Sequence of chain 1.B:
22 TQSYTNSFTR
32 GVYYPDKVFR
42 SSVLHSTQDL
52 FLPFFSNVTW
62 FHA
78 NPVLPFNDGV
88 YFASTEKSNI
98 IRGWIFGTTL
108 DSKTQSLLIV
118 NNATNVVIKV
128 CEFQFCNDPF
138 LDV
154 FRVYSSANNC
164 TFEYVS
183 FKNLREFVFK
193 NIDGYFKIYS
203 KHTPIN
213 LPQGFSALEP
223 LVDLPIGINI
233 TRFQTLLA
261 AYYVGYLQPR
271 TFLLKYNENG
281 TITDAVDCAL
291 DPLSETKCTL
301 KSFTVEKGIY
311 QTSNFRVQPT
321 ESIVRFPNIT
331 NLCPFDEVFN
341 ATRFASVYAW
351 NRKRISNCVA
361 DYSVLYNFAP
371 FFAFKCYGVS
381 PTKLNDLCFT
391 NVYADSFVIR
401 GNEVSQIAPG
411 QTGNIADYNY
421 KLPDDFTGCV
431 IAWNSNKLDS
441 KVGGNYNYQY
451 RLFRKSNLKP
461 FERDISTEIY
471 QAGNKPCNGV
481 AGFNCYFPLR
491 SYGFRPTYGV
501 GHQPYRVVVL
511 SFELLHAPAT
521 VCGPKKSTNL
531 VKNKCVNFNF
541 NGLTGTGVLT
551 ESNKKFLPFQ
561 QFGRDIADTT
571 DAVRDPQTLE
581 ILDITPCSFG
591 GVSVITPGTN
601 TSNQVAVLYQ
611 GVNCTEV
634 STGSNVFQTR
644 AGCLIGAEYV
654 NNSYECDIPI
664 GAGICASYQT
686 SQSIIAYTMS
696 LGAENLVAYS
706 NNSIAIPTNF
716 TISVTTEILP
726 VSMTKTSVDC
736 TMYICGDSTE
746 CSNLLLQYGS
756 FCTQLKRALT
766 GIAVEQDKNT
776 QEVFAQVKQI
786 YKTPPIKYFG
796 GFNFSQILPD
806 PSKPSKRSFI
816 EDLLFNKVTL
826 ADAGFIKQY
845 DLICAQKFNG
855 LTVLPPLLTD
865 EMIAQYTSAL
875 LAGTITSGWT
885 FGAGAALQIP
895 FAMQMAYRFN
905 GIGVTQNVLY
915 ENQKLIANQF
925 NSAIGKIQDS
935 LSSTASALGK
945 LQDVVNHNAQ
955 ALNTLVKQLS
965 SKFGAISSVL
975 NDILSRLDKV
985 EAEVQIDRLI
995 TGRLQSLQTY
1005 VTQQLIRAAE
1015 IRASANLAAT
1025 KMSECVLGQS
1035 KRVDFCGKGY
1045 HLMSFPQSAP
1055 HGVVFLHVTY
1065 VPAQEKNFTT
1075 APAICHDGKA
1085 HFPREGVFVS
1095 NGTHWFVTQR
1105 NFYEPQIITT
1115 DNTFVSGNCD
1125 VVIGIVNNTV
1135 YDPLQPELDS

The small molecule below binds the protein below.
Small molecule (SMILES): CC(=O)N[C@H]1[C@H](O[C@H]2[C@H](O)[C@@H](NC(C)=O)CO[C@@H]2CO)O[C@H](CO)[C@@H](O)[C@@H]1O

Binding-site contacts:
Ligand atom C7 contacts residue GLN801 of chain 1.B at 4.4 Å.
Ligand atom C1 contacts residue ASN798 of chain 1.B at 1.4 Å.
Ligand atom C1 contacts residue SER800 of chain 1.B at 3.3 Å.
Ligand atom O6 contacts residue GLN932 of chain 1.B at 3.9 Å.
Ligand atom C2 contacts residue ASN798 of chain 1.B at 2.5 Å.
Ligand atom C8 contacts residue GLN801 of chain 1.B at 4.0 Å.
Ligand atom C4 contacts residue ASN798 of chain 1.B at 4.2 Å.
Ligand atom O5 contacts residue GLN801 of chain 1.B at 4.0 Å.
Ligand atom C2 contacts residue SER800 of chain 1.B at 4.3 Å.
Ligand atom O6 contacts residue GLN801 of chain 1.B at 3.3 Å (h-bond).
Ligand atom C5 contacts residue GLN801 of chain 1.B at 3.4 Å.
Ligand atom O5 contacts residue SER800 of chain 1.B at 3.8 Å.
Ligand atom C5 contacts residue ASN798 of chain 1.B at 3.7 Å.
Ligand atom O7 contacts residue ASN798 of chain 1.B at 4.4 Å.
Ligand atom C6 contacts residue GLN801 of chain 1.B at 3.2 Å.
Ligand atom C5 contacts residue SER800 of chain 1.B at 3.9 Å.
Ligand atom C3 contacts residue SER800 of chain 1.B at 4.4 Å.
Ligand atom C7 contacts residue ASN798 of chain 1.B at 3.9 Å.
Ligand atom C3 contacts residue ASN798 of chain 1.B at 3.8 Å.
Ligand atom N2 contacts residue ASN798 of chain 1.B at 2.9 Å (h-bond).
Ligand atom O5 contacts residue ASN798 of chain 1.B at 2.4 Å (h-bond).